Sequence of chain 1.A:
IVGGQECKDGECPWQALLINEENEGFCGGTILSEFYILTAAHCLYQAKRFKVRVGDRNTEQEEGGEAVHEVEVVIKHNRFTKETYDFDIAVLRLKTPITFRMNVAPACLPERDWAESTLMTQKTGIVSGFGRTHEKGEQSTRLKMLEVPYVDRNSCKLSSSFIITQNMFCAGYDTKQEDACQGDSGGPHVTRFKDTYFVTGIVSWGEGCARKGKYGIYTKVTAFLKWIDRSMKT

The small molecule below binds the protein below.
Small molecule (SMILES): O=C1[C@@H]2[C@H](C(=O)N1CCC[N+]1(CCO)CCCC1)[C@H](c1cc(-c3ccc(Cl)s3)on1)N1CCC[C@@H]21

Binding-site contacts:
Ligand atom C1 contacts residue GLN182 of chain 1.A at 3.5 Å.
Ligand atom C32 contacts residue TYR85 of chain 1.A at 3.7 Å (hydrophobic).
Ligand atom C17 contacts residue GLN182 of chain 1.A at 3.8 Å.
Ligand atom C25 contacts residue TRP205 of chain 1.A at 3.4 Å (hydrophobic).
Ligand atom C31 contacts residue GLU83 of chain 1.A at 3.8 Å.
Ligand atom O13 contacts residue TRP205 of chain 1.A at 3.6 Å.
Ligand atom S1 contacts residue TRP205 of chain 1.A at 3.6 Å.
Ligand atom C16 contacts residue GLY206 of chain 1.A at 3.8 Å.
Ligand atom CL1 contacts residue VAL203 of chain 1.A at 3.7 Å.
Ligand atom C15 contacts residue ARG132 of chain 1.A at 3.6 Å.
Ligand atom O13 contacts residue GLY206 of chain 1.A at 3.7 Å.
Ligand atom C22 contacts residue GLY208 of chain 1.A at 3.5 Å.
Ligand atom N9 contacts residue GLN182 of chain 1.A at 3.4 Å.
Ligand atom C17 contacts residue GLY206 of chain 1.A at 3.8 Å.
Ligand atom CL1 contacts residue TRP205 of chain 1.A at 3.8 Å.
Ligand atom C22 contacts residue ALA180 of chain 1.A at 3.5 Å (hydrophobic).
Ligand atom C30 contacts residue TYR85 of chain 1.A at 3.6 Å (hydrophobic).
Ligand atom O36 contacts residue PHE162 of chain 1.A at 3.3 Å.
Ligand atom CL1 contacts residue ALA180 of chain 1.A at 3.8 Å.
Ligand atom N12 contacts residue GLY206 of chain 1.A at 3.5 Å (h-bond).
Ligand atom C33 contacts residue TRP205 of chain 1.A at 3.8 Å (hydrophobic).
Ligand atom C20 contacts residue GLY206 of chain 1.A at 3.5 Å.
Ligand atom C33 contacts residue PHE162 of chain 1.A at 3.8 Å (hydrophobic).
Ligand atom C19 contacts residue GLY206 of chain 1.A at 3.3 Å.
Ligand atom O10 contacts residue GLN182 of chain 1.A at 3.5 Å (h-bond).
Ligand atom C6 contacts residue GLY206 of chain 1.A at 3.8 Å.
Ligand atom CL1 contacts residue ILE217 of chain 1.A at 3.6 Å.
Ligand atom CL1 contacts residue GLY216 of chain 1.A at 3.4 Å.
Ligand atom O10 contacts residue CYS181 of chain 1.A at 3.5 Å.
Ligand atom C20 contacts residue TRP205 of chain 1.A at 3.8 Å (hydrophobic).
Ligand atom C24 contacts residue ALA180 of chain 1.A at 3.4 Å (hydrophobic).
Ligand atom C17 contacts residue CYS181 of chain 1.A at 3.8 Å (hydrophobic).
Ligand atom C32 contacts residue TRP205 of chain 1.A at 3.7 Å (hydrophobic).
Ligand atom CL1 contacts residue TYR218 of chain 1.A at 3.5 Å.
Ligand atom C22 contacts residue GLY206 of chain 1.A at 3.6 Å.
Ligand atom C16 contacts residue GLY208 of chain 1.A at 3.8 Å.
Ligand atom S1 contacts residue VAL203 of chain 1.A at 3.5 Å.
Ligand atom C32 contacts residue THR84 of chain 1.A at 3.4 Å.
Ligand atom C31 contacts residue PHE162 of chain 1.A at 3.7 Å (hydrophobic).
Ligand atom C24 contacts residue ASP179 of chain 1.A at 3.5 Å.